Binding-site contacts:
Ligand atom O2 contacts residue TYR351 of chain 1.A at 3.6 Å.
Ligand atom O4' contacts residue TRP307 of chain 1.A at 3.6 Å.
Ligand atom O3' contacts residue PST1 of chain 1.H at 1.6 Å.
Ligand atom C2' contacts residue PST1 of chain 1.H at 3.3 Å.
Ligand atom O5' contacts residue HIS356 of chain 1.A at 3.0 Å.
Ligand atom C2' contacts residue ASN158 of chain 1.A at 4.2 Å.
Ligand atom C4 contacts residue EDO1 of chain 1.R at 3.4 Å.
Ligand atom C4' contacts residue HIS356 of chain 1.A at 4.1 Å.
Ligand atom C5M contacts residue TYR351 of chain 1.A at 3.7 Å (hydrophobic).
Ligand atom C5' contacts residue HIS356 of chain 1.A at 4.0 Å.
Ligand atom O3' contacts residue MET267 of chain 1.A at 3.6 Å.
Ligand atom N3 contacts residue TYR351 of chain 1.A at 3.6 Å.
Ligand atom N1 contacts residue TYR351 of chain 1.A at 3.6 Å.
Ligand atom C3' contacts residue ASN158 of chain 1.A at 4.0 Å.
Ligand atom C3' contacts residue TYR66 of chain 1.A at 4.2 Å (hydrophobic).
Ligand atom O2 contacts residue ARG162 of chain 1.A at 4.0 Å.
Ligand atom C4' contacts residue TRP307 of chain 1.A at 4.1 Å (hydrophobic).
Ligand atom N3 contacts residue EDO1 of chain 1.R at 3.8 Å.
Ligand atom O2 contacts residue TYR66 of chain 1.A at 3.2 Å (h-bond).
Ligand atom C6 contacts residue EDO1 of chain 1.R at 4.0 Å.
Ligand atom C6 contacts residue TYR351 of chain 1.A at 3.5 Å (hydrophobic).
Ligand atom C5' contacts residue TYR351 of chain 1.A at 4.3 Å (hydrophobic).
Ligand atom C2 contacts residue TYR351 of chain 1.A at 3.6 Å (hydrophobic).
Ligand atom C3' contacts residue HIS356 of chain 1.A at 3.4 Å.
Ligand atom C2' contacts residue TYR66 of chain 1.A at 3.7 Å (hydrophobic).
Ligand atom O5' contacts residue VAL354 of chain 1.A at 3.6 Å.
Ligand atom C1' contacts residue TYR351 of chain 1.A at 4.3 Å (hydrophobic).
Ligand atom C4' contacts residue PST1 of chain 1.H at 4.2 Å.
Ligand atom C4 contacts residue TYR351 of chain 1.A at 3.7 Å (hydrophobic).
Ligand atom C5M contacts residue EDO1 of chain 1.R at 3.8 Å.
Ligand atom O3' contacts residue HIS356 of chain 1.A at 2.9 Å (h-bond).
Ligand atom C3' contacts residue PST1 of chain 1.H at 2.8 Å.
Ligand atom C2 contacts residue TYR66 of chain 1.A at 4.1 Å (hydrophobic).
Ligand atom O5' contacts residue VAL167 of chain 1.A at 4.2 Å.
Ligand atom C5 contacts residue TYR351 of chain 1.A at 3.5 Å (hydrophobic).
Ligand atom O4 contacts residue EDO1 of chain 1.R at 3.6 Å.
Ligand atom O4 contacts residue TYR351 of chain 1.A at 3.7 Å.
Ligand atom O4' contacts residue TYR351 of chain 1.A at 4.0 Å.
Ligand atom C5 contacts residue EDO1 of chain 1.R at 3.4 Å.
Ligand atom O2 contacts residue ASP160 of chain 1.A at 4.0 Å.

Sequence of chain 1.A:
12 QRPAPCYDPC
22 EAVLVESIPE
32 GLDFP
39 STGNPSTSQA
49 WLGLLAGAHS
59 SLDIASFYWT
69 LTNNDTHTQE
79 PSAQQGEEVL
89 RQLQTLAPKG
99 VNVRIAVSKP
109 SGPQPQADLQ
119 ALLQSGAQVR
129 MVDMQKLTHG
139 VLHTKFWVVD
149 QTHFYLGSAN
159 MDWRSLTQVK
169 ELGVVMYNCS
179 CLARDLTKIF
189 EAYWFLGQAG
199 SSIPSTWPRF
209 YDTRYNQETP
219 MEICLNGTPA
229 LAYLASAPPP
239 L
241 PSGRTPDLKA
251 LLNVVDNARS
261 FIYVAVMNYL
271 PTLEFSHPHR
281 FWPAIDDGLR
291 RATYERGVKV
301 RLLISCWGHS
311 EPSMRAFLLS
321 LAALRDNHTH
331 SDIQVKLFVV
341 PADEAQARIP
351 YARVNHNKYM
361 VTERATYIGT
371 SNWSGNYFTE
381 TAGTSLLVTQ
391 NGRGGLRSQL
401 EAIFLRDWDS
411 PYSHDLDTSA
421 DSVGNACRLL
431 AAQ

The small molecule below binds the protein below.
Small molecule (SMILES): Cc1cn([C@H]2C[C@H](O)[C@@H](COP(O)(O)=S)O2)c(=O)[nH]c1=O